Binding-site contacts:
Ligand atom OAF contacts residue THR4 of chain 16.H at 2.9 Å (h-bond).
Ligand atom C6 contacts residue HIS94 of chain 16.H at 3.9 Å.
Ligand atom C3 contacts residue ALA158 of chain 16.H at 4.0 Å (hydrophobic).
Ligand atom C2 contacts residue ALA158 of chain 16.H at 3.7 Å (hydrophobic).
Ligand atom SAG contacts residue ARG157 of chain 16.H at 3.6 Å (salt-bridge).
Ligand atom O4 contacts residue SER93 of chain 16.H at 3.0 Å (h-bond).
Ligand atom C6 contacts residue HIS155 of chain 16.H at 3.4 Å.
Ligand atom C4 contacts residue LYS156 of chain 16.H at 4.0 Å.
Ligand atom O6B contacts residue LEU62 of chain 16.H at 4.0 Å.
Ligand atom O6A contacts residue HIS94 of chain 16.H at 3.2 Å (h-bond).
Ligand atom OAH contacts residue ASP3 of chain 16.H at 4.0 Å.
Ligand atom SAG contacts residue THR4 of chain 16.H at 3.9 Å.
Ligand atom O6B contacts residue HIS155 of chain 16.H at 3.3 Å (h-bond).
Ligand atom OAH contacts residue THR4 of chain 16.H at 3.7 Å.
Ligand atom C6 contacts residue SER93 of chain 16.H at 4.0 Å.
Ligand atom O6A contacts residue HIS155 of chain 16.H at 3.8 Å.
Ligand atom OBI contacts residue LYS156 of chain 16.H at 4.0 Å.
Ligand atom O5 contacts residue HIS155 of chain 16.H at 3.6 Å.
Ligand atom O4 contacts residue LYS156 of chain 16.H at 3.5 Å.
Ligand atom O5B contacts residue LYS156 of chain 16.H at 3.3 Å.
Ligand atom OAF contacts residue ALA158 of chain 16.H at 3.3 Å.
Ligand atom O5 contacts residue LYS156 of chain 16.H at 3.4 Å.
Ligand atom O6B contacts residue ARG157 of chain 16.H at 3.3 Å (salt-bridge).
Ligand atom C6 contacts residue LEU62 of chain 16.H at 3.5 Å (hydrophobic).
Ligand atom O5 contacts residue ARG157 of chain 16.H at 3.8 Å.
Ligand atom O6A contacts residue LEU62 of chain 16.H at 3.4 Å.
Ligand atom C5 contacts residue LEU62 of chain 16.H at 3.8 Å (hydrophobic).
Ligand atom O3 contacts residue LYS156 of chain 16.H at 3.0 Å.
Ligand atom C3 contacts residue ARG157 of chain 16.H at 3.7 Å.
Ligand atom O6A contacts residue SER93 of chain 16.H at 3.2 Å.
Ligand atom O3 contacts residue ALA158 of chain 16.H at 3.0 Å (h-bond).
Ligand atom OAF contacts residue ARG157 of chain 16.H at 2.8 Å (salt-bridge).
Ligand atom O6B contacts residue HIS94 of chain 16.H at 4.0 Å.
Ligand atom OAH contacts residue ARG157 of chain 16.H at 3.1 Å (salt-bridge).
Ligand atom O6B contacts residue LYS156 of chain 16.H at 3.3 Å.
Ligand atom OAH contacts residue LEU2 of chain 16.H at 2.8 Å (h-bond).
Ligand atom C5 contacts residue HIS155 of chain 16.H at 4.0 Å.
Ligand atom O4 contacts residue HIS155 of chain 16.H at 3.5 Å (h-bond).
Ligand atom C3 contacts residue LYS156 of chain 16.H at 4.0 Å.
Ligand atom O3 contacts residue ARG157 of chain 16.H at 3.3 Å (salt-bridge).

A protein and the small-molecule ligand that binds it are described below.
Small molecule (SMILES): O=C(O)[C@@H]1O[C@H](O[C@H]2[C@@H](OS(=O)(=O)O)O[C@@H](O)[C@H](NS(=O)(=O)O)[C@H]2O)[C@@H](OS(=O)(=O)O)[C@H](O)[C@@H]1O

Sequence of chain 16.H:
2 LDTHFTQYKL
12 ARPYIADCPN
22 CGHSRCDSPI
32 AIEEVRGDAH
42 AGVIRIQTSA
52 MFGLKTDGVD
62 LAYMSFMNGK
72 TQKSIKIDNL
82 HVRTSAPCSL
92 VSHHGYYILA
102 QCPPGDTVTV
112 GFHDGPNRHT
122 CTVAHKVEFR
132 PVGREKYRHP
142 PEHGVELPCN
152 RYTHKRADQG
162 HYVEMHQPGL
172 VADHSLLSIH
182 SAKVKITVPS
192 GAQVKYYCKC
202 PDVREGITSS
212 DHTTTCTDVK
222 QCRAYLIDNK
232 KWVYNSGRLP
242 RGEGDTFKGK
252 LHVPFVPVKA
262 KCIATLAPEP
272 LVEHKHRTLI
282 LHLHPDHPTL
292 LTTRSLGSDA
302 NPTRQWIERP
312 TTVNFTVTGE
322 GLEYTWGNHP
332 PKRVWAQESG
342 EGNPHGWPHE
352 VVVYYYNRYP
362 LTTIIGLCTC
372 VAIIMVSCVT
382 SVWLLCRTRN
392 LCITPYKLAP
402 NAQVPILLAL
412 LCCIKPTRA